A protein and the small-molecule ligand that binds it are described below.
Small molecule (SMILES): CC1=C(CCC(=O)O)C2=Cc3c(CCC(=O)O)c(C)c4n3[Fe@]35n6c(c(C)c(CCC(=O)O)c6=CC1=[N+]23)=CC1=[N+]5C(=C4)C(C)=C1CCC(=O)O

Binding-site contacts:
Ligand atom CGA contacts residue TYR35 of chain 1.B at 3.2 Å (hydrophobic).
Ligand atom FE contacts residue MET57 of chain 1.A at 2.4 Å.
Ligand atom NC contacts residue MET57 of chain 1.A at 3.1 Å (h-bond).
Ligand atom FE contacts residue MET57 of chain 1.B at 2.4 Å.
Ligand atom O2D contacts residue ARG20 of chain 1.B at 2.9 Å (salt-bridge).
Ligand atom NB contacts residue MET57 of chain 1.B at 3.1 Å (h-bond).
Ligand atom CBC contacts residue SER168 of chain 1.B at 3.2 Å.
Ligand atom O2B contacts residue SER168 of chain 1.B at 2.4 Å (h-bond).
Ligand atom O2A contacts residue ARG20 of chain 1.A at 2.8 Å (salt-bridge).
Ligand atom CMD contacts residue GLU61 of chain 1.B at 3.4 Å.
Ligand atom C4D contacts residue MET57 of chain 1.B at 3.5 Å (hydrophobic).
Ligand atom CGA contacts residue ARG20 of chain 1.A at 3.3 Å.
Ligand atom ND contacts residue MET57 of chain 1.B at 3.1 Å (h-bond).
Ligand atom O2D contacts residue TYR35 of chain 1.A at 2.8 Å (h-bond).
Ligand atom CGC contacts residue SER168 of chain 1.B at 2.4 Å.
Ligand atom NA contacts residue MET57 of chain 1.B at 3.2 Å (h-bond).
Ligand atom O1B contacts residue LYS50 of chain 1.B at 2.7 Å (salt-bridge).
Ligand atom CMD contacts residue MET57 of chain 1.B at 3.3 Å (hydrophobic).
Ligand atom C1B contacts residue MET57 of chain 1.A at 3.4 Å (hydrophobic).
Ligand atom ND contacts residue MET57 of chain 1.A at 3.2 Å (h-bond).
Ligand atom O1A contacts residue ARG20 of chain 1.A at 2.9 Å (salt-bridge).
Ligand atom O1C contacts residue SER168 of chain 1.B at 3.2 Å.
Ligand atom CGC contacts residue SER168 of chain 1.A at 2.9 Å.
Ligand atom C1D contacts residue MET57 of chain 1.B at 3.3 Å (hydrophobic).
Ligand atom CBB contacts residue SER168 of chain 1.B at 3.0 Å.
Ligand atom CGD contacts residue ARG20 of chain 1.B at 3.4 Å.
Ligand atom NB contacts residue MET57 of chain 1.A at 3.0 Å (h-bond).
Ligand atom NC contacts residue MET57 of chain 1.B at 2.9 Å (h-bond).
Ligand atom C4A contacts residue MET57 of chain 1.B at 3.5 Å (hydrophobic).
Ligand atom CBC contacts residue SER168 of chain 1.A at 2.8 Å.
Ligand atom O1B contacts residue LYS169 of chain 1.A at 3.2 Å (salt-bridge).
Ligand atom C1B contacts residue MET57 of chain 1.B at 3.4 Å (hydrophobic).
Ligand atom CGB contacts residue SER168 of chain 1.B at 3.0 Å.
Ligand atom O1D contacts residue ARG20 of chain 1.B at 3.2 Å (salt-bridge).
Ligand atom O1C contacts residue SER168 of chain 1.A at 2.3 Å (h-bond).
Ligand atom O2C contacts residue SER168 of chain 1.B at 1.3 Å.
Ligand atom CAC contacts residue SER168 of chain 1.A at 2.8 Å.
Ligand atom CMB contacts residue GLU61 of chain 1.A at 3.3 Å.
Ligand atom O1A contacts residue TYR35 of chain 1.B at 2.3 Å (h-bond).
Ligand atom NA contacts residue MET57 of chain 1.A at 3.2 Å (h-bond).

Sequence of chain 1.B:
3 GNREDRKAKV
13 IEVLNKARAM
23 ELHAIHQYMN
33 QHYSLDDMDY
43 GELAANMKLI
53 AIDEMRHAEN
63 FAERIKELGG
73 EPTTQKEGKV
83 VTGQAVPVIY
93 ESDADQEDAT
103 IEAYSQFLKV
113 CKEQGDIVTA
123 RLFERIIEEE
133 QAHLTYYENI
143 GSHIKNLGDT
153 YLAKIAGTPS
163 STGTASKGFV

Sequence of chain 1.A:
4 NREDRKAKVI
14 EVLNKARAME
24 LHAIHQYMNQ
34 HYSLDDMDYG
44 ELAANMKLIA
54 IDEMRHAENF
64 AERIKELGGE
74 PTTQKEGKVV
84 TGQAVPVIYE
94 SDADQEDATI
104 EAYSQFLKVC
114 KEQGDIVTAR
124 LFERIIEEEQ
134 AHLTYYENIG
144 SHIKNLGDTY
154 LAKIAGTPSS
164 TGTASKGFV